Binding-site contacts:
Ligand atom N2 contacts residue GLN101 of chain 1.A at 3.5 Å (h-bond).
Ligand atom O6 contacts residue GLN181 of chain 1.A at 3.3 Å.
Ligand atom O3 contacts residue GLN101 of chain 1.A at 3.0 Å (h-bond).
Ligand atom C4 contacts residue ASN165 of chain 1.A at 3.5 Å.
Ligand atom C8 contacts residue GLN101 of chain 1.A at 3.6 Å.
Ligand atom O7 contacts residue LEU102 of chain 1.A at 3.6 Å.
Ligand atom O3 contacts residue LEU168 of chain 1.A at 3.5 Å.
Ligand atom C2 contacts residue ALA62 of chain 1.A at 3.6 Å (hydrophobic).
Ligand atom O3 contacts residue ASN107 of chain 1.A at 2.9 Å (h-bond).
Ligand atom C6 contacts residue GLN181 of chain 1.A at 3.6 Å.
Ligand atom O7 contacts residue GLN72 of chain 1.A at 2.9 Å (h-bond).
Ligand atom C2 contacts residue ASN165 of chain 1.A at 3.5 Å.
Ligand atom O7 contacts residue GLU71 of chain 1.A at 3.5 Å.
Ligand atom O7 contacts residue LEU168 of chain 1.A at 3.4 Å.
Ligand atom O6 contacts residue GLN61 of chain 1.A at 3.1 Å (h-bond).
Ligand atom O3 contacts residue GLN181 of chain 1.A at 3.0 Å (h-bond).
Ligand atom C1 contacts residue ILE164 of chain 1.A at 3.5 Å (hydrophobic).
Ligand atom N2 contacts residue ALA62 of chain 1.A at 2.8 Å (h-bond).
Ligand atom O7 contacts residue SER103 of chain 1.A at 2.9 Å (h-bond).
Ligand atom O3 contacts residue GLN61 of chain 1.A at 3.1 Å (h-bond).
Ligand atom O6 contacts residue ILE164 of chain 1.A at 3.2 Å (h-bond).
Ligand atom O6 contacts residue PHE68 of chain 1.A at 3.4 Å.
Ligand atom O7 contacts residue ASN184 of chain 1.A at 2.9 Å (h-bond).
Ligand atom C6 contacts residue GLU169 of chain 1.A at 3.4 Å.
Ligand atom O7 contacts residue ASN107 of chain 1.A at 3.1 Å (h-bond).
Ligand atom C7 contacts residue ASN184 of chain 1.A at 3.6 Å.
Ligand atom C8 contacts residue PHE140 of chain 1.A at 3.5 Å (hydrophobic).
Ligand atom C7 contacts residue GLN101 of chain 1.A at 3.5 Å.
Ligand atom O7 contacts residue GLN61 of chain 1.A at 2.9 Å (h-bond).
Ligand atom C5 contacts residue GLN101 of chain 1.A at 3.3 Å.
Ligand atom C3 contacts residue ILE164 of chain 1.A at 3.5 Å (hydrophobic).
Ligand atom O5 contacts residue TRP104 of chain 1.A at 3.5 Å (h-bond).
Ligand atom O6 contacts residue GLU169 of chain 1.A at 2.8 Å (salt-bridge).
Ligand atom C2 contacts residue ILE164 of chain 1.A at 3.4 Å (hydrophobic).
Ligand atom O7 contacts residue ASN165 of chain 1.A at 2.9 Å (h-bond).
Ligand atom C3 contacts residue ASN165 of chain 1.A at 3.5 Å.
Ligand atom O3 contacts residue ASN165 of chain 1.A at 2.8 Å (h-bond).
Ligand atom C6 contacts residue GLN101 of chain 1.A at 3.0 Å.
Ligand atom N2 contacts residue ILE164 of chain 1.A at 3.0 Å (h-bond).
Ligand atom C6 contacts residue ILE100 of chain 1.A at 3.3 Å (hydrophobic).

Sequence of chain 1.A:
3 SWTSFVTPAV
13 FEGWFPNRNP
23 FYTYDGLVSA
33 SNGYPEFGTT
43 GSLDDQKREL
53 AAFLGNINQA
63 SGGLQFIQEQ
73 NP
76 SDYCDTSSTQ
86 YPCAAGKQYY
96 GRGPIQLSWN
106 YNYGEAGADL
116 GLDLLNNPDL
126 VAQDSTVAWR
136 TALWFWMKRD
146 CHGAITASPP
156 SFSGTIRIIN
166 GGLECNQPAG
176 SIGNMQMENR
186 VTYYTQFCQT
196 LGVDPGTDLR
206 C

The small molecule below binds the protein below.
Small molecule (SMILES): CC(=O)N[C@@H]1[C@@H](O)[C@H](O[C@@H]2O[C@H](CO)[C@@H](O[C@@H]3O[C@H](CO)[C@@H](O[C@@H]4O[C@H](CO)[C@@H](O)[C@H](O)[C@H]4NC(C)=O)[C@H](O)[C@H]3NC(C)=O)[C@H](O)[C@H]2NC(C)=O)[C@@H](CO)O[C@H]1O